Binding-site contacts:
Ligand atom C8 contacts residue ASN340 of chain 1.C at 4.4 Å.
Ligand atom O5 contacts residue ASN340 of chain 1.C at 2.4 Å (h-bond).
Ligand atom C8 contacts residue PHE368 of chain 1.C at 4.0 Å (hydrophobic).
Ligand atom C7 contacts residue ASN340 of chain 1.C at 3.3 Å.
Ligand atom C8 contacts residue ASN367 of chain 1.C at 3.8 Å.
Ligand atom C1 contacts residue ASN340 of chain 1.C at 1.4 Å.
Ligand atom C4 contacts residue ASN340 of chain 1.C at 4.2 Å.
Ligand atom C3 contacts residue ASN340 of chain 1.C at 3.8 Å.
Ligand atom C2 contacts residue ASN340 of chain 1.C at 2.5 Å.
Ligand atom C5 contacts residue ASN340 of chain 1.C at 3.7 Å.
Ligand atom O7 contacts residue ASN340 of chain 1.C at 3.2 Å (h-bond).
Ligand atom N2 contacts residue ASN340 of chain 1.C at 2.9 Å (h-bond).

Sequence of chain 1.C:
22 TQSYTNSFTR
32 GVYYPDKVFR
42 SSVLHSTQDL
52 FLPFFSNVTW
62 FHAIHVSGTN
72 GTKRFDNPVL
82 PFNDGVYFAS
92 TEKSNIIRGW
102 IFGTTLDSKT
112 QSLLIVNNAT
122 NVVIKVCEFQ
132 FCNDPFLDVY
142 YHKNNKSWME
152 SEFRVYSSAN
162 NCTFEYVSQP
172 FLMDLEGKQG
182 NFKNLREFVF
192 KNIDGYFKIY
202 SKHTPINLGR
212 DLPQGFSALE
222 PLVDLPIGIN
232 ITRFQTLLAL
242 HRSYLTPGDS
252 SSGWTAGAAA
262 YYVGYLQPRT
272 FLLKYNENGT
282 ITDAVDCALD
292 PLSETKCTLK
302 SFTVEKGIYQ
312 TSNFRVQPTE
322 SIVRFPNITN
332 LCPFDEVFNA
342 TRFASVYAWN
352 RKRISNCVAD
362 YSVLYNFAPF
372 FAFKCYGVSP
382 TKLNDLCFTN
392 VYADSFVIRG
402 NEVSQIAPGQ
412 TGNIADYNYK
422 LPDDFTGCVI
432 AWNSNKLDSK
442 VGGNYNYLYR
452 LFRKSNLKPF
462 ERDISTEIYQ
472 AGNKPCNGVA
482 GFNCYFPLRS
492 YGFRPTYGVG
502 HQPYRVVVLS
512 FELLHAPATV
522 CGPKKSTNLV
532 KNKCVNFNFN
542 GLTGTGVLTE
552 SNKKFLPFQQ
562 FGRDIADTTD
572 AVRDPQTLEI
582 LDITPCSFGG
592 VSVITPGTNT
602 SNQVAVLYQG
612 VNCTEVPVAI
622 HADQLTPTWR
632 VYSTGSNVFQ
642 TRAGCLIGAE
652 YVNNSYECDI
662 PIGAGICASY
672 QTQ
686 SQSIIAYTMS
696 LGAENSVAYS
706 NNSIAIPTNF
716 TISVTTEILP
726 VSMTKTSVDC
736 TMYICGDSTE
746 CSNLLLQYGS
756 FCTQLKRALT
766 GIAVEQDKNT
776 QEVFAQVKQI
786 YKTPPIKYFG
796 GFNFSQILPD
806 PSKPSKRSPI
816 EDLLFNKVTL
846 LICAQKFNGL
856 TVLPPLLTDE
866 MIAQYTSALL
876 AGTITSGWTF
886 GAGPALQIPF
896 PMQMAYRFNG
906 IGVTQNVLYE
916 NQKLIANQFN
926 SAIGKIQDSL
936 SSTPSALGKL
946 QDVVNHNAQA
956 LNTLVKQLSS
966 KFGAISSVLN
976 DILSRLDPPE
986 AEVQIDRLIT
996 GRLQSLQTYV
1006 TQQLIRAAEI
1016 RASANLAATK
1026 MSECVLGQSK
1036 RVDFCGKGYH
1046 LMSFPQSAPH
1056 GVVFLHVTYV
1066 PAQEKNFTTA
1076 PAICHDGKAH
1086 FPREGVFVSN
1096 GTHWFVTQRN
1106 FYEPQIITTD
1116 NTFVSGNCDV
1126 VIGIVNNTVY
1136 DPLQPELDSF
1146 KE

The small molecule below binds the protein below.
Small molecule (SMILES): CC(=O)N[C@@H]1[C@@H](O)[C@H](O)[C@@H](CO)O[C@H]1O